Binding-site contacts:
Ligand atom C7 contacts residue THR61 of chain 2.A at 3.7 Å.
Ligand atom C8 contacts residue THR61 of chain 2.A at 4.0 Å.
Ligand atom C2 contacts residue ASN59 of chain 2.A at 2.8 Å.
Ligand atom C5 contacts residue ASN59 of chain 2.A at 3.4 Å.
Ligand atom C4 contacts residue ASN59 of chain 2.A at 4.2 Å.
Ligand atom N2 contacts residue ASN59 of chain 2.A at 3.2 Å (h-bond).
Ligand atom C1 contacts residue ASN59 of chain 2.A at 1.4 Å.
Ligand atom C1 contacts residue THR61 of chain 2.A at 4.4 Å.
Ligand atom N2 contacts residue THR61 of chain 2.A at 4.0 Å.
Ligand atom C3 contacts residue ASN59 of chain 2.A at 3.9 Å.
Ligand atom O5 contacts residue ASN59 of chain 2.A at 2.2 Å (h-bond).
Ligand atom O7 contacts residue ILE17 of chain 2.A at 4.0 Å.
Ligand atom O7 contacts residue THR61 of chain 2.A at 3.5 Å (h-bond).
Ligand atom C8 contacts residue ASN59 of chain 2.A at 3.1 Å.
Ligand atom C7 contacts residue ASN59 of chain 2.A at 3.6 Å.

This small molecule binds to this protein.
Small molecule (SMILES): CC(=O)N[C@@H]1[C@@H](O)[C@H](O)[C@@H](CO)O[C@H]1O

Sequence of chain 2.A:
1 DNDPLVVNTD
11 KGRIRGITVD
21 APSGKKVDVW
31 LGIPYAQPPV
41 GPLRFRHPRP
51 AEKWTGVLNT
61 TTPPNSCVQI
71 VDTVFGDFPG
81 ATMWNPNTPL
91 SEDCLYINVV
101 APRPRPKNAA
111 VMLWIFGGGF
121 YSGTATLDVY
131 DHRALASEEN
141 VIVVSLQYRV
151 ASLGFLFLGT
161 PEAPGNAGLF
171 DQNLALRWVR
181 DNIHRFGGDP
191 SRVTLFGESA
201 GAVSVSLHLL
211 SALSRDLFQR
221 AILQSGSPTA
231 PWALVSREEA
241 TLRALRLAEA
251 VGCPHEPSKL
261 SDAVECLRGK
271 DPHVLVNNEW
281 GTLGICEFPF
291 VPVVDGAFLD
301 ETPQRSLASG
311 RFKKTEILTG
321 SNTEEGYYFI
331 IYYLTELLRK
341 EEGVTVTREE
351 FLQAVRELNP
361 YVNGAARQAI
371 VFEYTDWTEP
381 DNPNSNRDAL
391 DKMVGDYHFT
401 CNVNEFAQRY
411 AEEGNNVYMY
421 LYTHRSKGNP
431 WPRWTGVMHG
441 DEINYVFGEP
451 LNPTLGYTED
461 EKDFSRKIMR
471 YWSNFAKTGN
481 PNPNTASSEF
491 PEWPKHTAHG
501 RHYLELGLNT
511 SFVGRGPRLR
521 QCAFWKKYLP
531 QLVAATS